The protein below binds the small molecule below.
Small molecule (SMILES): NC(N)=NCCC[C@H](NC(=O)[C@H](CCCN=C(N)N)NC(=O)[C@@H](N)CCCN=C(N)N)C(=O)N[C@@H](CO)C(=O)N[C@@H](CC1=CN=C2C=CC=CC12)C(=O)N[C@H](C=O)Cc1ccc(O)cc1

Sequence of chain 1.A:
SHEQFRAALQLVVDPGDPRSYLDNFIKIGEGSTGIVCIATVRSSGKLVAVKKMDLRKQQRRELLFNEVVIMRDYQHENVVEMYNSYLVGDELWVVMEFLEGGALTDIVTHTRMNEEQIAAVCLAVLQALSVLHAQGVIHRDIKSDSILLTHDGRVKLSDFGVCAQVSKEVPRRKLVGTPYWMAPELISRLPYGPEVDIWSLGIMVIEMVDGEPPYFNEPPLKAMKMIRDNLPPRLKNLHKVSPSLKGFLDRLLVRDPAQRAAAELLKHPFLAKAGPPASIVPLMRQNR

Binding-site contacts:
Ligand atom O contacts residue GLY232 of chain 1.A at 3.3 Å (h-bond).
Ligand atom N contacts residue PHE271 of chain 1.A at 3.6 Å.
Ligand atom OG contacts residue SER86 of chain 1.A at 2.6 Å (h-bond).
Ligand atom OG contacts residue ASP195 of chain 1.A at 3.1 Å (salt-bridge).
Ligand atom C contacts residue GLY232 of chain 1.A at 3.4 Å.
Ligand atom CE2 contacts residue GLN113 of chain 1.A at 3.4 Å.
Ligand atom C contacts residue ARG114 of chain 1.A at 3.6 Å.
Ligand atom CZ contacts residue ASP199 of chain 1.A at 3.4 Å.
Ligand atom CB contacts residue LEU117 of chain 1.A at 3.6 Å (hydrophobic).
Ligand atom CE1 contacts residue GLN113 of chain 1.A at 3.5 Å.
Ligand atom O contacts residue LYS197 of chain 1.A at 2.9 Å (salt-bridge).
Ligand atom NH2 contacts residue TRP236 of chain 1.A at 3.4 Å.
Ligand atom NH2 contacts residue GLU262 of chain 1.A at 2.9 Å (salt-bridge).
Ligand atom OH contacts residue SER86 of chain 1.A at 3.3 Å (h-bond).
Ligand atom CH2 contacts residue LEU276 of chain 1.A at 3.5 Å (hydrophobic).
Ligand atom CA contacts residue GLY232 of chain 1.A at 3.2 Å.
Ligand atom CD2 contacts residue GLN113 of chain 1.A at 3.6 Å.
Ligand atom NE contacts residue ASP199 of chain 1.A at 2.8 Å (salt-bridge).
Ligand atom N contacts residue GLY232 of chain 1.A at 2.8 Å (h-bond).
Ligand atom NH2 contacts residue ASP199 of chain 1.A at 2.7 Å (salt-bridge).
Ligand atom O contacts residue ARG114 of chain 1.A at 3.2 Å.
Ligand atom C contacts residue THR233 of chain 1.A at 3.6 Å.
Ligand atom CZ2 contacts residue MET279 of chain 1.A at 3.4 Å (hydrophobic).
Ligand atom CD1 contacts residue GLN113 of chain 1.A at 3.5 Å.
Ligand atom O contacts residue THR233 of chain 1.A at 3.2 Å.
Ligand atom CE2 contacts residue ARG114 of chain 1.A at 3.5 Å.
Ligand atom CB contacts residue GLY232 of chain 1.A at 3.1 Å.
Ligand atom O contacts residue TYR235 of chain 1.A at 3.3 Å.
Ligand atom CB contacts residue ASP195 of chain 1.A at 3.4 Å.
Ligand atom NE1 contacts residue PRO234 of chain 1.A at 3.4 Å.
Ligand atom CA contacts residue THR233 of chain 1.A at 3.6 Å.
Ligand atom OH contacts residue GLN112 of chain 1.A at 3.0 Å (h-bond).
Ligand atom NE contacts residue THR159 of chain 1.A at 3.5 Å.
Ligand atom CA contacts residue GLY232 of chain 1.A at 3.6 Å.
Ligand atom CD2 contacts residue ARG114 of chain 1.A at 3.5 Å.
Ligand atom CZ3 contacts residue LEU230 of chain 1.A at 3.6 Å (hydrophobic).
Ligand atom NH2 contacts residue SER198 of chain 1.A at 2.9 Å (h-bond).
Ligand atom O contacts residue PRO234 of chain 1.A at 3.6 Å.
Ligand atom CB contacts residue THR233 of chain 1.A at 3.0 Å.
Ligand atom N contacts residue GLN113 of chain 1.A at 3.4 Å (h-bond).